Sequence of chain 2.A:
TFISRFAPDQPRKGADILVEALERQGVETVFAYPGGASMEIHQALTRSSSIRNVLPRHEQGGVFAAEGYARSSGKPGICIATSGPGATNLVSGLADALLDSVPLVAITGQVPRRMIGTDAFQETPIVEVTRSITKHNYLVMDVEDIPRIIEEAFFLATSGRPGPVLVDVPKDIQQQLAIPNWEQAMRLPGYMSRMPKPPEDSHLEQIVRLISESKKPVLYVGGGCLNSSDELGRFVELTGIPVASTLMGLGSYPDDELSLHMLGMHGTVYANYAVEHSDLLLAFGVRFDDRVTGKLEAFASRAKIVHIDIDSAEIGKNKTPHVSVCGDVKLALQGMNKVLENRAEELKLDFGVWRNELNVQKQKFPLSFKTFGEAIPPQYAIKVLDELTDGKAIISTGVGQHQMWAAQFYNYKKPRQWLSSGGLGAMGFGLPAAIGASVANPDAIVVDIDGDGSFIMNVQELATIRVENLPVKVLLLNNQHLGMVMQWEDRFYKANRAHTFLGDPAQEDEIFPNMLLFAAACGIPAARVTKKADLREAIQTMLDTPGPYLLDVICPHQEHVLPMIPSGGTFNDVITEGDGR

Binding-site contacts:
Ligand atom O14 contacts residue LYS171 of chain 2.A at 3.8 Å.
Ligand atom O01 contacts residue SER568 of chain 1.A at 3.2 Å (h-bond).
Ligand atom C02 contacts residue TRP489 of chain 1.A at 3.8 Å (hydrophobic).
Ligand atom O16 contacts residue SER568 of chain 1.A at 2.6 Å (h-bond).
Ligand atom C13 contacts residue GLY36 of chain 2.A at 3.8 Å.
Ligand atom C13 contacts residue GLN122 of chain 2.A at 3.6 Å.
Ligand atom C05 contacts residue ARG292 of chain 1.A at 3.8 Å.
Ligand atom O25 contacts residue LYS171 of chain 2.A at 2.6 Å (salt-bridge).
Ligand atom C23 contacts residue TRP489 of chain 1.A at 3.5 Å (hydrophobic).
Ligand atom C24 contacts residue TRP489 of chain 1.A at 3.3 Å (hydrophobic).
Ligand atom N03 contacts residue LYS171 of chain 2.A at 3.1 Å (salt-bridge).
Ligand atom C21 contacts residue PHE121 of chain 2.A at 3.8 Å (hydrophobic).
Ligand atom C24 contacts residue LYS171 of chain 2.A at 3.7 Å.
Ligand atom C02 contacts residue ARG292 of chain 1.A at 3.7 Å.
Ligand atom N17 contacts residue ARG292 of chain 1.A at 3.7 Å.
Ligand atom C19 contacts residue TRP489 of chain 1.A at 3.2 Å (hydrophobic).
Ligand atom C21 contacts residue ARG292 of chain 1.A at 3.7 Å.
Ligand atom O20 contacts residue TRP489 of chain 1.A at 3.6 Å.
Ligand atom N18 contacts residue TRP489 of chain 1.A at 3.3 Å.
Ligand atom C07 contacts residue SER568 of chain 1.A at 3.5 Å.
Ligand atom C09 contacts residue PHE121 of chain 2.A at 3.3 Å (hydrophobic).
Ligand atom O15 contacts residue LYS171 of chain 2.A at 3.2 Å.
Ligand atom N17 contacts residue TRP489 of chain 1.A at 3.3 Å.
Ligand atom O12 contacts residue PHE121 of chain 2.A at 3.5 Å.
Ligand atom S04 contacts residue SER568 of chain 1.A at 3.7 Å.
Ligand atom O15 contacts residue PRO112 of chain 2.A at 3.6 Å.
Ligand atom N18 contacts residue PHE121 of chain 2.A at 3.8 Å.
Ligand atom N18 contacts residue ARG292 of chain 1.A at 2.9 Å (salt-bridge).
Ligand atom O25 contacts residue GLY36 of chain 2.A at 3.5 Å.
Ligand atom C06 contacts residue ARG292 of chain 1.A at 3.6 Å.
Ligand atom S08 contacts residue MET115 of chain 2.A at 3.9 Å.
Ligand atom C05 contacts residue PRO112 of chain 2.A at 3.9 Å (hydrophobic).
Ligand atom C23 contacts residue GLY36 of chain 2.A at 3.5 Å.
Ligand atom C09 contacts residue VAL111 of chain 2.A at 3.5 Å (hydrophobic).
Ligand atom O25 contacts residue TRP489 of chain 1.A at 3.5 Å.
Ligand atom C13 contacts residue ALA37 of chain 2.A at 3.7 Å (hydrophobic).
Ligand atom C24 contacts residue GLY36 of chain 2.A at 3.9 Å.
Ligand atom N22 contacts residue TRP489 of chain 1.A at 3.4 Å.
Ligand atom S08 contacts residue ARG292 of chain 1.A at 3.8 Å.
Ligand atom O01 contacts residue ARG292 of chain 1.A at 2.6 Å (salt-bridge).

This small molecule binds to this protein.
Small molecule (SMILES): COC(=O)c1csc(C)c1S(=O)(=O)NC(=O)n1nc(OC)n(C)c1=O

Sequence of chain 1.A:
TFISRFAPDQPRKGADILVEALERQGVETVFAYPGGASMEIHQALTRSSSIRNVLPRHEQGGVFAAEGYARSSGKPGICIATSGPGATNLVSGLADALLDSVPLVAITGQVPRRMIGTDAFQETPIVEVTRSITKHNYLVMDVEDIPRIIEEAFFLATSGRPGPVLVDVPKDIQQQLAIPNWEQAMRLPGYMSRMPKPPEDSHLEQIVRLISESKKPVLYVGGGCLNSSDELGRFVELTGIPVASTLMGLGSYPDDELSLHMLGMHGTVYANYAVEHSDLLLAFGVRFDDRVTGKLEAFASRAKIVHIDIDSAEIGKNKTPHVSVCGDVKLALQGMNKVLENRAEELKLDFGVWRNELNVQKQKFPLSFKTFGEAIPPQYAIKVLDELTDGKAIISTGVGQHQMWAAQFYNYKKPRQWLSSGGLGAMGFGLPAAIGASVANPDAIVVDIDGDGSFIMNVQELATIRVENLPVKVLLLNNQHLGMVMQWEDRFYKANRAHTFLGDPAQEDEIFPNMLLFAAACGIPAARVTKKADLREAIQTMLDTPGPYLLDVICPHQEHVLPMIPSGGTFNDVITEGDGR